Sequence of chain 1.A:
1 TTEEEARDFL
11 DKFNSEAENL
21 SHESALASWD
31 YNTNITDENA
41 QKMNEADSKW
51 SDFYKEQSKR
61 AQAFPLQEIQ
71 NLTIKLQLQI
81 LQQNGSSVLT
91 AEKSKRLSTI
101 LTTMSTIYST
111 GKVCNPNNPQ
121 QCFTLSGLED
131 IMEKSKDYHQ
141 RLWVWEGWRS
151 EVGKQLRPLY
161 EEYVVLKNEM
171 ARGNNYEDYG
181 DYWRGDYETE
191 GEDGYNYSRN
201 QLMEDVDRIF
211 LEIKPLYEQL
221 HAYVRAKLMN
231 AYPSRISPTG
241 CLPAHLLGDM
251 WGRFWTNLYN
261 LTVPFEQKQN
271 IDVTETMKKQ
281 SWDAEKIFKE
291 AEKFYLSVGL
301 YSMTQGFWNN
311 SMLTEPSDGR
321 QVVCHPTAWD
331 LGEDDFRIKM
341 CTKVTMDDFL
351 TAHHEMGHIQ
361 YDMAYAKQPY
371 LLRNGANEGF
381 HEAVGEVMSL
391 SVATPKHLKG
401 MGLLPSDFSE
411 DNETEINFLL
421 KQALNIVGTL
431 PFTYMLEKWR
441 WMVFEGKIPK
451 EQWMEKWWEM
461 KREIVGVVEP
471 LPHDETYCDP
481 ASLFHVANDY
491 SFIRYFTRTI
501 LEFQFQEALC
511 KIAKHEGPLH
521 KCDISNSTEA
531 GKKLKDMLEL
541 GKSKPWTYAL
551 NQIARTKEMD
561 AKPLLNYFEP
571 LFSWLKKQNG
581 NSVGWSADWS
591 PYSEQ

Binding-site contacts:
Ligand atom C4 contacts residue ASN84 of chain 1.A at 4.3 Å.
Ligand atom C2 contacts residue ASN84 of chain 1.A at 2.5 Å.
Ligand atom C3 contacts residue ASN84 of chain 1.A at 3.9 Å.
Ligand atom C3 contacts residue GLN62 of chain 1.A at 3.5 Å.
Ligand atom O5 contacts residue ASN84 of chain 1.A at 2.4 Å (h-bond).
Ligand atom N2 contacts residue GLN62 of chain 1.A at 3.2 Å (h-bond).
Ligand atom C8 contacts residue GLN83 of chain 1.A at 3.9 Å.
Ligand atom C7 contacts residue ASN84 of chain 1.A at 3.3 Å.
Ligand atom O3 contacts residue GLN62 of chain 1.A at 4.2 Å.
Ligand atom C1 contacts residue GLN62 of chain 1.A at 3.9 Å.
Ligand atom C5 contacts residue ASN84 of chain 1.A at 3.8 Å.
Ligand atom N2 contacts residue ASN84 of chain 1.A at 3.0 Å (h-bond).
Ligand atom C1 contacts residue ASN84 of chain 1.A at 1.5 Å.
Ligand atom C8 contacts residue GLN82 of chain 1.A at 3.1 Å.
Ligand atom O7 contacts residue ASN84 of chain 1.A at 3.2 Å (h-bond).
Ligand atom C2 contacts residue GLN62 of chain 1.A at 3.8 Å.
Ligand atom C8 contacts residue GLN62 of chain 1.A at 3.9 Å.
Ligand atom O7 contacts residue GLY173 of chain 1.A at 4.5 Å.
Ligand atom C8 contacts residue ASN84 of chain 1.A at 4.2 Å.
Ligand atom C7 contacts residue GLN62 of chain 1.A at 4.0 Å.

The protein below binds the small molecule below.
Small molecule (SMILES): CC(=O)N[C@H]1[C@H](O[C@H]2[C@H](O)[C@@H](NC(C)=O)CO[C@@H]2CO)O[C@H](CO)[C@@H](O)[C@@H]1O